A small-molecule ligand and the protein it binds are described below.
Small molecule (SMILES): CC(=O)N[C@@H]1[C@@H](O)[C@H](O)[C@@H](CO)O[C@H]1O

Sequence of chain 2.A:
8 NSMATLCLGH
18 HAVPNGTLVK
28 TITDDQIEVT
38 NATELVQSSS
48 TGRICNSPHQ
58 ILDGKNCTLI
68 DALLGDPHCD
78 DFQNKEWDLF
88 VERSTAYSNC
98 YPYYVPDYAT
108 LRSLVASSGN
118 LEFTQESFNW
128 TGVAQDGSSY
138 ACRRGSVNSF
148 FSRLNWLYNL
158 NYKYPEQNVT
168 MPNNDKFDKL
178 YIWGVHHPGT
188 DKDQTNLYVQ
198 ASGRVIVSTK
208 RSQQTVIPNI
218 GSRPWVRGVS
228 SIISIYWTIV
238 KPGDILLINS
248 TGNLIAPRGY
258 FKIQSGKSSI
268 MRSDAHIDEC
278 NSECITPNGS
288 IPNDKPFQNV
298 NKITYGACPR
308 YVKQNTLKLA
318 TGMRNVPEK

Binding-site contacts:
Ligand atom C6 contacts residue ASN126 of chain 2.A at 4.4 Å.
Ligand atom N2 contacts residue ASN126 of chain 2.A at 2.9 Å (h-bond).
Ligand atom O5 contacts residue ASN126 of chain 2.A at 2.0 Å (h-bond).
Ligand atom C8 contacts residue ASN126 of chain 2.A at 4.2 Å.
Ligand atom C7 contacts residue ASN126 of chain 2.A at 3.8 Å.
Ligand atom C1 contacts residue ASN126 of chain 2.A at 1.3 Å.
Ligand atom C4 contacts residue ASN126 of chain 2.A at 3.9 Å.
Ligand atom C5 contacts residue ASN126 of chain 2.A at 3.3 Å.
Ligand atom O5 contacts residue THR128 of chain 2.A at 4.1 Å.
Ligand atom C3 contacts residue ASN126 of chain 2.A at 3.6 Å.
Ligand atom C2 contacts residue ASN126 of chain 2.A at 2.3 Å.